Binding-site contacts:
Ligand atom C6 contacts residue ASN239 of chain 1.A at 3.5 Å.
Ligand atom N2 contacts residue ASN239 of chain 1.A at 2.9 Å (h-bond).
Ligand atom C7 contacts residue ASN239 of chain 1.A at 3.5 Å.
Ligand atom O5 contacts residue ASN239 of chain 1.A at 2.6 Å (h-bond).
Ligand atom O7 contacts residue TYR248 of chain 1.A at 3.2 Å (h-bond).
Ligand atom C7 contacts residue VAL246 of chain 1.A at 4.3 Å (hydrophobic).
Ligand atom C1 contacts residue ASN239 of chain 1.A at 1.4 Å.
Ligand atom C2 contacts residue ASN239 of chain 1.A at 2.3 Å.
Ligand atom C4 contacts residue ASN239 of chain 1.A at 4.1 Å.
Ligand atom C8 contacts residue TYR248 of chain 1.A at 3.6 Å (hydrophobic).
Ligand atom O7 contacts residue ASN239 of chain 1.A at 3.6 Å.
Ligand atom C6 contacts residue PRO237 of chain 1.A at 4.0 Å (hydrophobic).
Ligand atom O6 contacts residue HIS236 of chain 1.A at 3.8 Å.
Ligand atom C8 contacts residue VAL246 of chain 1.A at 4.0 Å (hydrophobic).
Ligand atom C7 contacts residue TYR248 of chain 1.A at 3.8 Å (hydrophobic).
Ligand atom C3 contacts residue ASN239 of chain 1.A at 3.7 Å.
Ligand atom C5 contacts residue ASN239 of chain 1.A at 3.5 Å.

Sequence of chain 1.A:
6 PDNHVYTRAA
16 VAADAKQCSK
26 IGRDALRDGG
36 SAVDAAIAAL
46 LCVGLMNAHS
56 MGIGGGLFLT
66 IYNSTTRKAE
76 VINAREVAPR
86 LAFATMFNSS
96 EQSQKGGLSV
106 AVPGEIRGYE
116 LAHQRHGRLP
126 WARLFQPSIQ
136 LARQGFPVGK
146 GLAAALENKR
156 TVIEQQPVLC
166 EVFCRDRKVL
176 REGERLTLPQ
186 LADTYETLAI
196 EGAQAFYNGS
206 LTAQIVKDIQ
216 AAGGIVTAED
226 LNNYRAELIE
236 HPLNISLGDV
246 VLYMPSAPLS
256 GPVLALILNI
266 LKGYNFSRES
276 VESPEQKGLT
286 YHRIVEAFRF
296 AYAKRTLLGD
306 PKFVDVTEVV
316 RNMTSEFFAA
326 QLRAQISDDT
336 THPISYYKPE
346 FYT

This protein binds this small molecule.
Small molecule (SMILES): CC(=O)N[C@@H]1[C@@H](O)[C@H](O)[C@@H](CO)O[C@H]1O